The protein below binds the small molecule below.
Small molecule (SMILES): CC(C)C[C@@H]1NC(=O)[C@@H](NC(=O)[C@@H](N)[C@@H](C)O)[C@@H](C)OC(=O)C[C@@H]2NC(=O)[C@@H]3COC(=O)C[C@H](NC(=O)[C@H](CC4=CN=C5CC=CC=C45)NC2=O)C(=O)N[C@H](C(=O)O)CC(=O)NCCCC[C@H](NC1=O)C(=O)N[C@@H](Cc1ccccc1)C(=O)N1C=CC[C@H]1C(=O)N3

Sequence of chain 1.A:
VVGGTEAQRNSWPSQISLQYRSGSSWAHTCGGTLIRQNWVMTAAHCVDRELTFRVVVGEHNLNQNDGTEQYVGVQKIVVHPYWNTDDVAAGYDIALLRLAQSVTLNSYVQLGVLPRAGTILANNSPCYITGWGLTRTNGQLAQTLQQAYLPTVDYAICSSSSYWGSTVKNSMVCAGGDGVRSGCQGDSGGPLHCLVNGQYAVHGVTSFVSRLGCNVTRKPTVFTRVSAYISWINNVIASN

Binding-site contacts:
Ligand atom CG contacts residue LEU51 of chain 1.A at 3.6 Å (hydrophobic).
Ligand atom OD1 contacts residue LEU51 of chain 1.A at 3.6 Å.
Ligand atom CA contacts residue SER207 of chain 1.A at 3.4 Å.
Ligand atom N contacts residue GLY186 of chain 1.A at 3.6 Å (h-bond).
Ligand atom CG2 contacts residue SER207 of chain 1.A at 3.6 Å.
Ligand atom N contacts residue SER188 of chain 1.A at 2.7 Å (h-bond).
Ligand atom C contacts residue ARG49 of chain 1.A at 3.3 Å.
Ligand atom N contacts residue THR29 of chain 1.A at 2.9 Å (h-bond).
Ligand atom NZ contacts residue THR29 of chain 1.A at 2.8 Å (h-bond).
Ligand atom N contacts residue ARG49 of chain 1.A at 3.5 Å (salt-bridge).
Ligand atom OD1 contacts residue ARG49 of chain 1.A at 3.3 Å (salt-bridge).
Ligand atom CB contacts residue SER188 of chain 1.A at 3.1 Å.
Ligand atom O contacts residue GLN185 of chain 1.A at 3.4 Å.
Ligand atom CA contacts residue ARG49 of chain 1.A at 3.6 Å.
Ligand atom N contacts residue SER188 of chain 1.A at 3.1 Å (h-bond).
Ligand atom CE contacts residue CYS46 of chain 1.A at 3.6 Å (hydrophobic).
Ligand atom CB contacts residue GLY186 of chain 1.A at 3.5 Å.
Ligand atom CE1 contacts residue LEU134 of chain 1.A at 3.6 Å (hydrophobic).
Ligand atom C contacts residue SER188 of chain 1.A at 2.7 Å.
Ligand atom OG1 contacts residue ARG211 of chain 1.A at 3.2 Å.
Ligand atom O contacts residue GLY186 of chain 1.A at 2.7 Å (h-bond).
Ligand atom O contacts residue PHE208 of chain 1.A at 3.2 Å.
Ligand atom N contacts residue VAL209 of chain 1.A at 3.0 Å (h-bond).
Ligand atom CG contacts residue THR29 of chain 1.A at 3.2 Å.
Ligand atom O contacts residue ASP187 of chain 1.A at 3.3 Å (salt-bridge).
Ligand atom O contacts residue VAL209 of chain 1.A at 2.9 Å (h-bond).
Ligand atom CA contacts residue SER188 of chain 1.A at 2.9 Å.
Ligand atom C contacts residue GLY186 of chain 1.A at 3.5 Å.
Ligand atom CD2 contacts residue VAL209 of chain 1.A at 3.4 Å (hydrophobic).
Ligand atom OXT contacts residue TYR20 of chain 1.A at 3.5 Å.
Ligand atom O contacts residue ARG49 of chain 1.A at 3.4 Å (salt-bridge).
Ligand atom CD1 contacts residue GLY183 of chain 1.A at 3.5 Å.
Ligand atom CD2 contacts residue CYS184 of chain 1.A at 3.5 Å (hydrophobic).
Ligand atom O contacts residue SER188 of chain 1.A at 2.9 Å (h-bond).
Ligand atom N contacts residue SER207 of chain 1.A at 3.2 Å (h-bond).
Ligand atom CB contacts residue HIS45 of chain 1.A at 3.5 Å.
Ligand atom CD1 contacts residue CYS184 of chain 1.A at 3.5 Å (hydrophobic).
Ligand atom CE contacts residue THR29 of chain 1.A at 3.4 Å.
Ligand atom OD1 contacts residue HIS45 of chain 1.A at 3.2 Å.
Ligand atom O contacts residue THR29 of chain 1.A at 2.7 Å (h-bond).